Binding-site contacts:
Ligand atom C6 contacts residue ASP50 of chain 1.A at 3.5 Å.
Ligand atom O6 contacts residue ASP50 of chain 1.A at 2.4 Å (salt-bridge).
Ligand atom C3 contacts residue THR52 of chain 1.A at 3.9 Å.
Ligand atom C4 contacts residue FUC6 of chain 1.H at 3.5 Å.
Ligand atom C2 contacts residue ASN61 of chain 1.A at 2.4 Å.
Ligand atom O6 contacts residue THR69 of chain 1.A at 4.0 Å.
Ligand atom O6 contacts residue GLY21 of chain 1.A at 3.5 Å (h-bond).
Ligand atom O6 contacts residue GLU49 of chain 1.A at 3.9 Å.
Ligand atom C7 contacts residue ASN61 of chain 1.A at 3.2 Å.
Ligand atom C6 contacts residue ALA71 of chain 1.A at 4.0 Å (hydrophobic).
Ligand atom O3 contacts residue HIS22 of chain 1.A at 3.0 Å (h-bond).
Ligand atom C8 contacts residue HIS62 of chain 1.A at 3.8 Å.
Ligand atom C1 contacts residue ASN61 of chain 1.A at 1.4 Å.
Ligand atom C3 contacts residue HIS22 of chain 1.A at 3.9 Å.
Ligand atom C2 contacts residue HIS22 of chain 1.A at 3.7 Å.
Ligand atom O5 contacts residue ASN61 of chain 1.A at 2.3 Å (h-bond).
Ligand atom C5 contacts residue ASN61 of chain 1.A at 3.6 Å.
Ligand atom C5 contacts residue THR52 of chain 1.A at 3.8 Å.
Ligand atom C1 contacts residue THR52 of chain 1.A at 3.8 Å.
Ligand atom C8 contacts residue ASN61 of chain 1.A at 3.8 Å.
Ligand atom O7 contacts residue GLN57 of chain 1.A at 3.8 Å.
Ligand atom O5 contacts residue TYR19 of chain 1.A at 3.8 Å.
Ligand atom O2 contacts residue HIS22 of chain 1.A at 2.9 Å (h-bond).
Ligand atom O4 contacts residue ASP50 of chain 1.A at 3.1 Å (salt-bridge).
Ligand atom C5 contacts residue ASN61 of chain 1.A at 3.8 Å.
Ligand atom O7 contacts residue TYR19 of chain 1.A at 3.0 Å.
Ligand atom O7 contacts residue VAL54 of chain 1.A at 3.4 Å.
Ligand atom N2 contacts residue ASN61 of chain 1.A at 2.9 Å (h-bond).
Ligand atom O4 contacts residue FUC6 of chain 1.H at 2.9 Å (h-bond).
Ligand atom C6 contacts residue FUC6 of chain 1.H at 3.7 Å.
Ligand atom C1 contacts residue GLY21 of chain 1.A at 4.0 Å.
Ligand atom O7 contacts residue ASN61 of chain 1.A at 3.1 Å (h-bond).
Ligand atom C8 contacts residue SER63 of chain 1.A at 3.9 Å.
Ligand atom C2 contacts residue GLY21 of chain 1.A at 3.6 Å.
Ligand atom C3 contacts residue ASN61 of chain 1.A at 3.8 Å.
Ligand atom C6 contacts residue GLU49 of chain 1.A at 3.4 Å.
Ligand atom O3 contacts residue THR52 of chain 1.A at 3.9 Å.
Ligand atom C4 contacts residue ASP50 of chain 1.A at 3.9 Å.
Ligand atom C6 contacts residue ASN61 of chain 1.A at 3.6 Å.
Ligand atom O2 contacts residue GLY21 of chain 1.A at 2.4 Å (h-bond).

Sequence of chain 1.A:
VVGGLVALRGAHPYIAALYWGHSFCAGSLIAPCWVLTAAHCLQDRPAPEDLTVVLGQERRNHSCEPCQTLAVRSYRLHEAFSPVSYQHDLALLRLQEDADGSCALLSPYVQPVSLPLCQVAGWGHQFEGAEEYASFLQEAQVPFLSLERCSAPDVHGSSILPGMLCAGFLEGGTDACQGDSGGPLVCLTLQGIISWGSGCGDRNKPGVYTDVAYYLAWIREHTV

The protein below binds the small molecule below.
Small molecule (SMILES): CC(=O)N[C@H]1[C@H](O[C@H]2[C@H](O)[C@@H](NC(C)=O)CO[C@@H]2CO[C@@H]2O[C@@H](C)[C@@H](O)[C@@H](O)[C@@H]2O)O[C@H](CO)[C@@H](O[C@@H]2O[C@H](CO[C@H]3O[C@H](CO)[C@@H](O)[C@H](O)[C@@H]3O)[C@@H](O)[C@H](O[C@H]3O[C@H](CO)[C@@H](O)[C@H](O)[C@@H]3O)[C@@H]2O)[C@@H]1O